Sequence of chain 60.A:
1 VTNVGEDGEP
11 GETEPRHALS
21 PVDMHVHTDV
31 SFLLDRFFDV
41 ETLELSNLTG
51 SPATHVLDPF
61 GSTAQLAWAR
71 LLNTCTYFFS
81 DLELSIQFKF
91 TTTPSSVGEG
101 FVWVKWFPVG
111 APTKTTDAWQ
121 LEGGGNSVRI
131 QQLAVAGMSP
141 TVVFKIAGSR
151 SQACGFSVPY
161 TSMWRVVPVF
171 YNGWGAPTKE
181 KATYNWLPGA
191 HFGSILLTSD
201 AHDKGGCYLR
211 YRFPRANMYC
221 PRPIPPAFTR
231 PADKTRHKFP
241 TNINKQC

The small molecule below binds the protein below.
Small molecule (SMILES): CC(=O)N[C@H]1[C@H]([C@H](O)[C@H](O)CO)O[C@@](O[C@H]2[C@@H](O)[C@@H](CO)O[C@@H](O[C@H]3[C@H](O)[C@@H](O)[C@@H](O)O[C@@H]3CO)[C@@H]2O)(C(=O)O)C[C@@H]1O

Binding-site contacts:
Ligand atom O8 contacts residue TRP119 of chain 59.A at 3.8 Å.
Ligand atom C8 contacts residue GLN120 of chain 59.A at 4.1 Å.
Ligand atom C9 contacts residue TRP119 of chain 59.A at 4.3 Å (hydrophobic).
Ligand atom C6 contacts residue ALA118 of chain 59.A at 3.4 Å (hydrophobic).
Ligand atom C10 contacts residue ALA64 of chain 60.A at 4.5 Å (hydrophobic).
Ligand atom O9 contacts residue THR42 of chain 60.A at 4.0 Å.
Ligand atom C1 contacts residue ARG129 of chain 59.A at 4.0 Å.
Ligand atom O1A contacts residue ALA118 of chain 59.A at 4.5 Å.
Ligand atom O1B contacts residue ARG129 of chain 59.A at 3.9 Å.
Ligand atom O10 contacts residue ALA64 of chain 60.A at 3.8 Å.
Ligand atom C11 contacts residue TRP119 of chain 59.A at 4.4 Å (hydrophobic).
Ligand atom C8 contacts residue ALA118 of chain 59.A at 4.3 Å (hydrophobic).
Ligand atom O1A contacts residue ARG129 of chain 59.A at 3.3 Å (salt-bridge).
Ligand atom N5 contacts residue ALA118 of chain 59.A at 2.8 Å (h-bond).
Ligand atom O9 contacts residue GLN120 of chain 59.A at 3.5 Å (h-bond).
Ligand atom C4 contacts residue ALA118 of chain 59.A at 4.0 Å (hydrophobic).
Ligand atom O8 contacts residue GLN120 of chain 59.A at 2.8 Å (h-bond).
Ligand atom O10 contacts residue GLN65 of chain 60.A at 4.0 Å.
Ligand atom C10 contacts residue GLN65 of chain 60.A at 4.5 Å.
Ligand atom C11 contacts residue GLN65 of chain 60.A at 3.7 Å.
Ligand atom C5 contacts residue ALA118 of chain 59.A at 3.6 Å (hydrophobic).
Ligand atom C10 contacts residue ALA118 of chain 59.A at 3.8 Å (hydrophobic).
Ligand atom C11 contacts residue ALA118 of chain 59.A at 3.9 Å (hydrophobic).
Ligand atom C7 contacts residue ALA118 of chain 59.A at 3.6 Å (hydrophobic).
Ligand atom C11 contacts residue GLN132 of chain 59.A at 4.3 Å.
Ligand atom O8 contacts residue ALA118 of chain 59.A at 3.8 Å.

Sequence of chain 59.A:
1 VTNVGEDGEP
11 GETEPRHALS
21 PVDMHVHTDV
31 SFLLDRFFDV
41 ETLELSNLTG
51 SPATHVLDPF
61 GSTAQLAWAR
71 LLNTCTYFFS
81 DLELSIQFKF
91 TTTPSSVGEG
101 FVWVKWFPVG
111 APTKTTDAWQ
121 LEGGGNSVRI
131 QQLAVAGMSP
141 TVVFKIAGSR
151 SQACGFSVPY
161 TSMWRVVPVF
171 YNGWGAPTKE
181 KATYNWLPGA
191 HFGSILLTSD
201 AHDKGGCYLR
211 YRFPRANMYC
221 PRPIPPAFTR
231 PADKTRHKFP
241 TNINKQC